Binding-site contacts:
Ligand atom O7 contacts residue ILE247 of chain 3.D at 3.4 Å.
Ligand atom O7 contacts residue ASN204 of chain 3.D at 3.0 Å (h-bond).
Ligand atom C5 contacts residue ASN204 of chain 3.D at 3.7 Å.
Ligand atom C4 contacts residue ASN204 of chain 3.D at 4.2 Å.
Ligand atom O7 contacts residue HIS321 of chain 3.D at 4.3 Å.
Ligand atom C8 contacts residue ASN204 of chain 3.D at 4.3 Å.
Ligand atom C7 contacts residue SER244 of chain 3.D at 4.2 Å.
Ligand atom C1 contacts residue THR206 of chain 3.D at 4.0 Å.
Ligand atom C3 contacts residue ASN204 of chain 3.D at 3.8 Å.
Ligand atom C8 contacts residue ILE247 of chain 3.D at 3.7 Å (hydrophobic).
Ligand atom C7 contacts residue ILE247 of chain 3.D at 4.0 Å (hydrophobic).
Ligand atom C2 contacts residue ASN204 of chain 3.D at 2.4 Å.
Ligand atom N2 contacts residue THR206 of chain 3.D at 4.3 Å.
Ligand atom C8 contacts residue GLU245 of chain 3.D at 3.5 Å.
Ligand atom N2 contacts residue ASN204 of chain 3.D at 2.8 Å (h-bond).
Ligand atom O5 contacts residue THR206 of chain 3.D at 4.4 Å.
Ligand atom C5 contacts residue THR206 of chain 3.D at 4.2 Å.
Ligand atom C7 contacts residue ASN204 of chain 3.D at 3.1 Å.
Ligand atom C1 contacts residue ASN204 of chain 3.D at 1.4 Å.
Ligand atom O5 contacts residue ASN204 of chain 3.D at 2.4 Å (h-bond).
Ligand atom C8 contacts residue SER244 of chain 3.D at 3.1 Å.

Sequence of chain 3.D:
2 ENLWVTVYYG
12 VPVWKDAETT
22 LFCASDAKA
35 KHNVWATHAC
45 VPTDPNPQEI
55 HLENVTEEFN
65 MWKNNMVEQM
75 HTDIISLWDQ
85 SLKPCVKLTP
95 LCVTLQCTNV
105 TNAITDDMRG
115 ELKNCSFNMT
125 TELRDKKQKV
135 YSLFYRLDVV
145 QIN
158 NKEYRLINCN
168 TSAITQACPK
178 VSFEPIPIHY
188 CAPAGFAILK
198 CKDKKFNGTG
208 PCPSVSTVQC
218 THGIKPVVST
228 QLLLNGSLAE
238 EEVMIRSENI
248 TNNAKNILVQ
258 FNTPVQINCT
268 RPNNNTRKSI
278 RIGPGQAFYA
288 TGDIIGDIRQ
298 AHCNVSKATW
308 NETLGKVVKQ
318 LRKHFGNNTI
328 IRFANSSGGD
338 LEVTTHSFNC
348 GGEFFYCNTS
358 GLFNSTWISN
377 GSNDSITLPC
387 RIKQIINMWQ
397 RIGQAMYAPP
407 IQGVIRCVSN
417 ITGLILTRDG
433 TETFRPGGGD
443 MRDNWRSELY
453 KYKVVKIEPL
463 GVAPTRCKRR

This protein binds this small molecule.
Small molecule (SMILES): CC(=O)N[C@@H]1[C@@H](O)[C@H](O)[C@@H](CO)O[C@H]1O